This small molecule binds to this protein.
Small molecule (SMILES): CN(Cc1cnc2nc(N)nc(N)c2n1)c1ccc(C(=O)N[C@@H](CCC(=O)O)C(=O)O)cc1

Binding-site contacts:
Ligand atom NA4 contacts residue CYS113 of chain 2.C at 3.2 Å.
Ligand atom O1 contacts residue ARG70 of chain 2.C at 2.6 Å (salt-bridge).
Ligand atom C2 contacts residue ASP32 of chain 2.C at 3.7 Å.
Ligand atom CT contacts residue ARG70 of chain 2.C at 3.2 Å.
Ligand atom N10 contacts residue ILE62 of chain 2.C at 3.6 Å.
Ligand atom N3 contacts residue VAL9 of chain 2.C at 3.5 Å.
Ligand atom C4 contacts residue NDP1 of chain 2.N at 3.1 Å.
Ligand atom N8 contacts residue ASP32 of chain 2.C at 3.6 Å.
Ligand atom NA4 contacts residue TYR119 of chain 2.C at 3.7 Å.
Ligand atom N3 contacts residue ALA11 of chain 2.C at 3.7 Å.
Ligand atom O2 contacts residue ARG70 of chain 2.C at 3.1 Å (salt-bridge).
Ligand atom C14 contacts residue ILE62 of chain 2.C at 3.6 Å (hydrophobic).
Ligand atom NA4 contacts residue PHE36 of chain 2.C at 3.3 Å.
Ligand atom NA2 contacts residue ALA11 of chain 2.C at 3.4 Å.
Ligand atom O2 contacts residue SER37 of chain 2.C at 2.9 Å (h-bond).
Ligand atom CT contacts residue SER37 of chain 2.C at 3.5 Å.
Ligand atom NA2 contacts residue ASP32 of chain 2.C at 2.9 Å (salt-bridge).
Ligand atom N1 contacts residue ASP32 of chain 2.C at 2.9 Å (salt-bridge).
Ligand atom N1 contacts residue ALA11 of chain 2.C at 3.4 Å.
Ligand atom NA2 contacts residue THR134 of chain 2.C at 3.2 Å (h-bond).
Ligand atom NA4 contacts residue NDP1 of chain 2.N at 3.6 Å (h-bond).
Ligand atom N3 contacts residue NDP1 of chain 2.N at 3.5 Å (h-bond).
Ligand atom CM contacts residue THR58 of chain 2.C at 3.5 Å.
Ligand atom CM contacts residue ILE62 of chain 2.C at 3.7 Å (hydrophobic).
Ligand atom C4 contacts residue VAL9 of chain 2.C at 3.6 Å (hydrophobic).
Ligand atom N5 contacts residue NDP1 of chain 2.N at 3.4 Å.
Ligand atom C15 contacts residue PHE36 of chain 2.C at 3.6 Å (hydrophobic).
Ligand atom C8A contacts residue NDP1 of chain 2.N at 3.5 Å.
Ligand atom NA4 contacts residue VAL9 of chain 2.C at 2.8 Å (h-bond).
Ligand atom NA2 contacts residue VAL10 of chain 2.C at 3.4 Å (h-bond).
Ligand atom C2 contacts residue VAL10 of chain 2.C at 3.6 Å (hydrophobic).
Ligand atom C4 contacts residue PHE36 of chain 2.C at 3.5 Å (hydrophobic).
Ligand atom N8 contacts residue LEU33 of chain 2.C at 3.7 Å.
Ligand atom C4A contacts residue NDP1 of chain 2.N at 3.1 Å.
Ligand atom C16 contacts residue PHE36 of chain 2.C at 3.5 Å (hydrophobic).
Ligand atom N3 contacts residue VAL10 of chain 2.C at 3.4 Å (h-bond).
Ligand atom O1 contacts residue SER37 of chain 2.C at 3.6 Å.
Ligand atom C7 contacts residue LEU25 of chain 2.C at 3.5 Å (hydrophobic).
Ligand atom C2 contacts residue ALA11 of chain 2.C at 3.5 Å (hydrophobic).
Ligand atom C8A contacts residue ASP32 of chain 2.C at 3.7 Å.

Sequence of chain 2.C:
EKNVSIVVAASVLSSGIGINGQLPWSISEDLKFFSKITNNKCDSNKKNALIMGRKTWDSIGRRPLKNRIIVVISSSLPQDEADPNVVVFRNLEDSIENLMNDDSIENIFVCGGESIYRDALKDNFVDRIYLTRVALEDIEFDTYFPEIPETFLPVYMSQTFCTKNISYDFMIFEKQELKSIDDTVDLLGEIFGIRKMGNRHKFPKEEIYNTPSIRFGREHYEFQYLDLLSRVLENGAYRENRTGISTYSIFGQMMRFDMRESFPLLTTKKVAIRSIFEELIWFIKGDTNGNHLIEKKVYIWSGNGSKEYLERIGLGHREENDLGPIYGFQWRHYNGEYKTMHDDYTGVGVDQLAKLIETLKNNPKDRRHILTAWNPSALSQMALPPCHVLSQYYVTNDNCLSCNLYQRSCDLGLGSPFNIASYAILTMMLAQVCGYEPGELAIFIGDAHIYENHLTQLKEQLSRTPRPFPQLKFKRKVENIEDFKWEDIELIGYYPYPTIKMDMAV